Sequence of chain 1.E:
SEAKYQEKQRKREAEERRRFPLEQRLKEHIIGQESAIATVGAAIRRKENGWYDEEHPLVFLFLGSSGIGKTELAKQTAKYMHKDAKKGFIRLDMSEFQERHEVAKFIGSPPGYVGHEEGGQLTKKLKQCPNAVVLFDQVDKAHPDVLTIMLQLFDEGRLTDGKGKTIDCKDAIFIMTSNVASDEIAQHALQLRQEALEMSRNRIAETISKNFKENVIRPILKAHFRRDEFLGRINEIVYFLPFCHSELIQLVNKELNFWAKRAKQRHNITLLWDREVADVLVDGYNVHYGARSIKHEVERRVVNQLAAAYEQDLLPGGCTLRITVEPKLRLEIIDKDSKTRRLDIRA

Binding-site contacts:
Ligand atom N1 contacts residue HIS220 of chain 1.E at 3.4 Å (h-bond).
Ligand atom O3G contacts residue ARG494 of chain 1.E at 3.5 Å (salt-bridge).
Ligand atom C2 contacts residue LEU453 of chain 1.E at 3.5 Å (hydrophobic).
Ligand atom O3B contacts residue GLY258 of chain 1.E at 2.8 Å (h-bond).
Ligand atom O3A contacts residue GLY258 of chain 1.E at 3.5 Å.
Ligand atom O5' contacts residue ARG494 of chain 1.E at 3.5 Å (salt-bridge).
Ligand atom O2B contacts residue SER256 of chain 1.E at 3.5 Å (h-bond).
Ligand atom O1A contacts residue MG1 of chain 1.Q at 3.1 Å.
Ligand atom O1B contacts residue THR262 of chain 1.E at 2.9 Å (h-bond).
Ligand atom C2 contacts residue HIS220 of chain 1.E at 3.3 Å.
Ligand atom C2' contacts residue GLU263 of chain 1.E at 3.5 Å.
Ligand atom O2B contacts residue ILE259 of chain 1.E at 2.7 Å (h-bond).
Ligand atom O2G contacts residue GLN329 of chain 1.E at 3.3 Å (h-bond).
Ligand atom O2B contacts residue GLY260 of chain 1.E at 3.3 Å (h-bond).
Ligand atom N6 contacts residue PHE445 of chain 1.E at 3.2 Å.
Ligand atom O3G contacts residue GLU431 of chain 1.D at 3.3 Å.
Ligand atom O2B contacts residue LYS261 of chain 1.E at 2.9 Å (salt-bridge).
Ligand atom N6 contacts residue ILE222 of chain 1.E at 3.1 Å (h-bond).
Ligand atom O3B contacts residue LYS261 of chain 1.E at 3.4 Å (salt-bridge).
Ligand atom S1G contacts residue GLN329 of chain 1.E at 2.7 Å (h-bond).
Ligand atom O1A contacts residue ARG494 of chain 1.E at 2.4 Å (salt-bridge).
Ligand atom O1B contacts residue LYS261 of chain 1.E at 3.5 Å.
Ligand atom C3' contacts residue HIS247 of chain 1.D at 3.4 Å.
Ligand atom C8 contacts residue GLY260 of chain 1.E at 3.5 Å.
Ligand atom O1B contacts residue MG1 of chain 1.Q at 3.1 Å.
Ligand atom O2G contacts residue ASN370 of chain 1.E at 2.6 Å (h-bond).
Ligand atom N1 contacts residue ILE222 of chain 1.E at 3.2 Å (h-bond).
Ligand atom O2A contacts residue GLU263 of chain 1.E at 3.1 Å (salt-bridge).
Ligand atom S1G contacts residue MG1 of chain 1.Q at 2.4 Å.
Ligand atom O3A contacts residue GLY260 of chain 1.E at 3.2 Å (h-bond).
Ligand atom O3' contacts residue LYS497 of chain 1.E at 2.5 Å (salt-bridge).
Ligand atom S1G contacts residue ARG435 of chain 1.D at 3.0 Å (salt-bridge).
Ligand atom N7 contacts residue GLY260 of chain 1.E at 3.0 Å (h-bond).
Ligand atom O2B contacts residue GLY258 of chain 1.E at 3.0 Å (h-bond).
Ligand atom C5' contacts residue ARG494 of chain 1.E at 3.2 Å.
Ligand atom O2G contacts residue GLU431 of chain 1.D at 3.1 Å (salt-bridge).
Ligand atom O3G contacts residue ARG435 of chain 1.D at 2.5 Å (salt-bridge).
Ligand atom O3' contacts residue HIS247 of chain 1.D at 2.5 Å (h-bond).
Ligand atom N7 contacts residue ILE259 of chain 1.E at 3.3 Å.
Ligand atom PB contacts residue GLY258 of chain 1.E at 3.5 Å.

Sequence of chain 1.D:
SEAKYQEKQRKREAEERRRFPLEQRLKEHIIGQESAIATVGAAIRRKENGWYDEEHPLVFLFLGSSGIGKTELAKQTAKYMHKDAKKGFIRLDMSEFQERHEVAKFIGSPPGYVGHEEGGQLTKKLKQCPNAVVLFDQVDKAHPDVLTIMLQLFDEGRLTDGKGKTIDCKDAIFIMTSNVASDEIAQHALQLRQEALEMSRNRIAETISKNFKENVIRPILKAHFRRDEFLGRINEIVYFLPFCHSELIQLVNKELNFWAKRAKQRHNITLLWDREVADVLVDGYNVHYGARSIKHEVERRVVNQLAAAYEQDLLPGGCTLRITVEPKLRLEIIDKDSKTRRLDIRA

This protein binds this small molecule.
Small molecule (SMILES): Nc1ncnc2c1ncn2[C@@H]1O[C@H](COP(=O)(O)OP(=O)(O)OP(O)(O)=S)[C@@H](O)[C@H]1O